A small-molecule ligand and the protein it binds are described below.
Small molecule (SMILES): O=C(Nn1c(=O)c(=O)[nH]c2cc(C(F)(F)F)c(-n3ccnc3)cc21)c1ccccc1

Sequence of chain 1.A:
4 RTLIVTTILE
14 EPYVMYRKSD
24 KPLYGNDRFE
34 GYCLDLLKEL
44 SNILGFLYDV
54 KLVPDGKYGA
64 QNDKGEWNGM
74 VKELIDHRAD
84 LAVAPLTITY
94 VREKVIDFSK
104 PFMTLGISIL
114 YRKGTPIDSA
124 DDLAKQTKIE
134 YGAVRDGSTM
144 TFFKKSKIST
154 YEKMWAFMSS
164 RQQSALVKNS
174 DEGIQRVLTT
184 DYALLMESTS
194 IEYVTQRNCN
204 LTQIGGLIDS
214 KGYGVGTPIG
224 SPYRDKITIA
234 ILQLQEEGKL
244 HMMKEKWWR

Binding-site contacts:
Ligand atom C7 contacts residue THR90 of chain 1.A at 3.3 Å.
Ligand atom N5 contacts residue SO41 of chain 1.B at 3.0 Å (h-bond).
Ligand atom C13 contacts residue THR144 of chain 1.A at 3.6 Å.
Ligand atom C7 contacts residue PRO88 of chain 1.A at 3.6 Å (hydrophobic).
Ligand atom F1 contacts residue GLU13 of chain 1.A at 2.8 Å.
Ligand atom N1 contacts residue THR90 of chain 1.A at 3.4 Å (h-bond).
Ligand atom F3 contacts residue TYR16 of chain 1.A at 3.4 Å.
Ligand atom C16 contacts residue TYR216 of chain 1.A at 3.6 Å (hydrophobic).
Ligand atom F3 contacts residue PRO88 of chain 1.A at 3.5 Å.
Ligand atom F3 contacts residue TYR216 of chain 1.A at 3.3 Å.
Ligand atom C1 contacts residue TYR216 of chain 1.A at 3.5 Å (hydrophobic).
Ligand atom C8 contacts residue ARG95 of chain 1.A at 3.8 Å.
Ligand atom O2 contacts residue PRO88 of chain 1.A at 3.6 Å.
Ligand atom O2 contacts residue LEU89 of chain 1.A at 3.5 Å.
Ligand atom O2 contacts residue THR90 of chain 1.A at 2.9 Å (h-bond).
Ligand atom O2 contacts residue ARG95 of chain 1.A at 2.7 Å (salt-bridge).
Ligand atom F2 contacts residue TYR216 of chain 1.A at 3.3 Å.
Ligand atom N1 contacts residue TYR61 of chain 1.A at 3.3 Å.
Ligand atom C8 contacts residue TYR61 of chain 1.A at 3.8 Å (hydrophobic).
Ligand atom O3 contacts residue TYR61 of chain 1.A at 3.9 Å.
Ligand atom F3 contacts residue GLU13 of chain 1.A at 3.7 Å.
Ligand atom C7 contacts residue ARG95 of chain 1.A at 3.7 Å.
Ligand atom C16 contacts residue GLU13 of chain 1.A at 3.9 Å.
Ligand atom C17 contacts residue SO41 of chain 1.B at 2.8 Å.
Ligand atom C2 contacts residue PRO88 of chain 1.A at 3.5 Å (hydrophobic).
Ligand atom C13 contacts residue GLY140 of chain 1.A at 3.8 Å.
Ligand atom C6 contacts residue TYR61 of chain 1.A at 3.7 Å (hydrophobic).
Ligand atom C6 contacts residue TYR216 of chain 1.A at 3.6 Å (hydrophobic).
Ligand atom O2 contacts residue TYR61 of chain 1.A at 3.4 Å.
Ligand atom C3 contacts residue TYR61 of chain 1.A at 3.8 Å (hydrophobic).
Ligand atom C1 contacts residue TYR61 of chain 1.A at 3.3 Å (hydrophobic).
Ligand atom C2 contacts residue TYR61 of chain 1.A at 3.4 Å (hydrophobic).
Ligand atom N1 contacts residue PRO88 of chain 1.A at 2.7 Å (h-bond).
Ligand atom F3 contacts residue TYR61 of chain 1.A at 3.9 Å.
Ligand atom C12 contacts residue ASP139 of chain 1.A at 2.9 Å.
Ligand atom O3 contacts residue ARG95 of chain 1.A at 2.8 Å (salt-bridge).
Ligand atom O1 contacts residue TYR61 of chain 1.A at 3.7 Å.
Ligand atom C13 contacts residue ASP139 of chain 1.A at 3.3 Å.
Ligand atom C7 contacts residue TYR61 of chain 1.A at 3.4 Å (hydrophobic).
Ligand atom C1 contacts residue PRO88 of chain 1.A at 3.4 Å (hydrophobic).